Binding-site contacts:
Ligand atom C8 contacts residue UO91 of chain 2.F at 0.1 Å.
Ligand atom C5 contacts residue UO91 of chain 2.F at 0.3 Å.
Ligand atom C7 contacts residue UO91 of chain 2.F at 0.3 Å.
Ligand atom C14 contacts residue UO91 of chain 2.F at 0.1 Å.
Ligand atom C16 contacts residue UO91 of chain 2.F at 0.2 Å.
Ligand atom C9 contacts residue UO91 of chain 2.F at 0.1 Å.
Ligand atom C20 contacts residue UO91 of chain 2.F at 0.3 Å.
Ligand atom C21 contacts residue UO91 of chain 2.F at 0.4 Å.
Ligand atom C22 contacts residue UO91 of chain 2.F at 0.4 Å.
Ligand atom S1 contacts residue UO91 of chain 2.F at 0.3 Å (h-bond).
Ligand atom C10 contacts residue UO91 of chain 2.F at 0.1 Å.
Ligand atom C14 contacts residue CYS155 of chain 2.B at 1.8 Å (hydrophobic).
Ligand atom O3 contacts residue CYS155 of chain 2.B at 2.7 Å (h-bond).
Ligand atom N2 contacts residue UO91 of chain 2.F at 0.1 Å (h-bond).
Ligand atom O2 contacts residue UO91 of chain 2.F at 0.1 Å (h-bond).
Ligand atom C15 contacts residue UO91 of chain 2.F at 0.4 Å.
Ligand atom O1 contacts residue UO91 of chain 2.F at 0.2 Å (h-bond).
Ligand atom C24 contacts residue UO91 of chain 2.F at 0.3 Å.
Ligand atom C11 contacts residue UO91 of chain 2.F at 0.1 Å.
Ligand atom O2 contacts residue HIS173 of chain 2.B at 2.7 Å (h-bond).
Ligand atom C12 contacts residue UO91 of chain 2.F at 0.2 Å.
Ligand atom C13 contacts residue UO91 of chain 2.F at 0.2 Å.
Ligand atom C2 contacts residue UO91 of chain 2.F at 0.2 Å.
Ligand atom N1 contacts residue UO91 of chain 2.F at 0.2 Å (h-bond).
Ligand atom C6 contacts residue UO91 of chain 2.F at 0.1 Å.
Ligand atom C1 contacts residue UO91 of chain 2.F at 0.2 Å.
Ligand atom C19 contacts residue UO91 of chain 2.F at 0.3 Å.
Ligand atom O3 contacts residue UO91 of chain 2.F at 1.3 Å.
Ligand atom C3 contacts residue UO91 of chain 2.F at 0.2 Å.
Ligand atom O4 contacts residue UO91 of chain 2.F at 0.8 Å (h-bond).
Ligand atom C4 contacts residue UO91 of chain 2.F at 0.2 Å.
Ligand atom N1 contacts residue GLN199 of chain 2.B at 2.9 Å (h-bond).
Ligand atom O5 contacts residue UO91 of chain 2.F at 0.4 Å (h-bond).
Ligand atom O6 contacts residue UO91 of chain 2.F at 0.3 Å (h-bond).
Ligand atom C8 contacts residue CYS155 of chain 2.B at 2.7 Å (hydrophobic).
Ligand atom C23 contacts residue UO91 of chain 2.F at 0.3 Å.
Ligand atom N3 contacts residue UO91 of chain 2.F at 0.3 Å (h-bond).
Ligand atom C17 contacts residue UO91 of chain 2.F at 0.3 Å.
Ligand atom N2 contacts residue GLN174 of chain 2.B at 2.9 Å (h-bond).
Ligand atom C18 contacts residue UO91 of chain 2.F at 0.1 Å.

The protein below binds the small molecule below.
Small molecule (SMILES): CC(C)C[C@H](NC(=O)OCC(C)(C)S(=O)c1ccccc1)C(=O)N[C@@H](C[C@@H]1CCNC1=O)[C@@H](O)S(=O)(=O)O

Sequence of chain 2.B:
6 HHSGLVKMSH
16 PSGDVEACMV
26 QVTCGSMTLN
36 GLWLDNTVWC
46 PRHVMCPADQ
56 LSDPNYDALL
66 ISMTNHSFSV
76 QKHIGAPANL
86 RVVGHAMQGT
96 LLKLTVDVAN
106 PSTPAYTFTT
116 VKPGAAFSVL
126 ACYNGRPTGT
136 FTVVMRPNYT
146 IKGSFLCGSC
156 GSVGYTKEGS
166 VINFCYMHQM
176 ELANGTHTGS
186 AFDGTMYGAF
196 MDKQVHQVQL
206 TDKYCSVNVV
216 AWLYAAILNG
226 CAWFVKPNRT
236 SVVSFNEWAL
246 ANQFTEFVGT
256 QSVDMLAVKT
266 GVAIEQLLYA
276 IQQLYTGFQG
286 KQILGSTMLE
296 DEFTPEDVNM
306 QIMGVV